Binding-site contacts:
Ligand atom NH2 contacts residue ALA200 of chain 1.B at 3.4 Å (h-bond).
Ligand atom CG contacts residue TRP227 of chain 1.B at 3.7 Å (hydrophobic).
Ligand atom CZ contacts residue GLU94 of chain 1.B at 3.8 Å.
Ligand atom NH2 contacts residue CYS231 of chain 1.B at 3.8 Å.
Ligand atom CD contacts residue GLY228 of chain 1.B at 3.8 Å.
Ligand atom O contacts residue TRP227 of chain 1.B at 2.9 Å.
Ligand atom C contacts residue HIS43 of chain 1.B at 3.0 Å.
Ligand atom N contacts residue SER226 of chain 1.B at 3.0 Å (h-bond).
Ligand atom CA contacts residue SER226 of chain 1.B at 3.8 Å.
Ligand atom NH2 contacts residue GLY230 of chain 1.B at 2.8 Å (h-bond).
Ligand atom CD2 contacts residue ILE179 of chain 1.B at 3.7 Å (hydrophobic).
Ligand atom NH1 contacts residue ALA200 of chain 1.B at 3.2 Å (h-bond).
Ligand atom CZ contacts residue ASP199 of chain 1.B at 3.6 Å.
Ligand atom O contacts residue SER205 of chain 1.B at 2.4 Å (h-bond).
Ligand atom CD contacts residue TRP227 of chain 1.B at 3.5 Å (hydrophobic).
Ligand atom N contacts residue SER205 of chain 1.B at 3.5 Å (h-bond).
Ligand atom CB contacts residue SER205 of chain 1.B at 3.0 Å.
Ligand atom NH1 contacts residue ASP199 of chain 1.B at 2.9 Å (salt-bridge).
Ligand atom CZ contacts residue GLY228 of chain 1.B at 3.8 Å.
Ligand atom C contacts residue SER205 of chain 1.B at 2.3 Å.
Ligand atom O contacts residue GLY203 of chain 1.B at 3.6 Å (h-bond).
Ligand atom NH2 contacts residue ASP199 of chain 1.B at 2.8 Å (salt-bridge).
Ligand atom O contacts residue GLY228 of chain 1.B at 2.9 Å (h-bond).
Ligand atom OXT contacts residue HIS43 of chain 1.B at 2.1 Å (h-bond).
Ligand atom CZ contacts residue ALA200 of chain 1.B at 3.4 Å (hydrophobic).
Ligand atom CB contacts residue SER226 of chain 1.B at 3.8 Å.
Ligand atom O contacts residue ASP204 of chain 1.B at 3.8 Å.
Ligand atom CA contacts residue SER205 of chain 1.B at 3.0 Å.
Ligand atom OXT contacts residue SER205 of chain 1.B at 2.6 Å (h-bond).
Ligand atom CE1 contacts residue TYR47 of chain 1.B at 3.6 Å (hydrophobic).
Ligand atom NE contacts residue GLY228 of chain 1.B at 3.5 Å (h-bond).
Ligand atom NE contacts residue TRP227 of chain 1.B at 3.8 Å.
Ligand atom C contacts residue GLY228 of chain 1.B at 3.3 Å.
Ligand atom C contacts residue TRP227 of chain 1.B at 3.7 Å (hydrophobic).
Ligand atom NH1 contacts residue GLY238 of chain 1.B at 3.7 Å.
Ligand atom CG contacts residue TYR47 of chain 1.B at 3.6 Å (hydrophobic).
Ligand atom CA contacts residue GLY228 of chain 1.B at 2.7 Å.
Ligand atom CA contacts residue HIS43 of chain 1.B at 3.7 Å.
Ligand atom N contacts residue HIS43 of chain 1.B at 3.4 Å (h-bond).
Ligand atom N contacts residue GLY228 of chain 1.B at 2.8 Å (h-bond).

A small-molecule ligand and the protein it binds are described below.
Small molecule (SMILES): NC(N)=NCCC[C@H](NC(=O)[C@@H]1CCCN1C(=O)[C@@H](N)Cc1ccccc1)C(=O)O

Sequence of chain 1.B:
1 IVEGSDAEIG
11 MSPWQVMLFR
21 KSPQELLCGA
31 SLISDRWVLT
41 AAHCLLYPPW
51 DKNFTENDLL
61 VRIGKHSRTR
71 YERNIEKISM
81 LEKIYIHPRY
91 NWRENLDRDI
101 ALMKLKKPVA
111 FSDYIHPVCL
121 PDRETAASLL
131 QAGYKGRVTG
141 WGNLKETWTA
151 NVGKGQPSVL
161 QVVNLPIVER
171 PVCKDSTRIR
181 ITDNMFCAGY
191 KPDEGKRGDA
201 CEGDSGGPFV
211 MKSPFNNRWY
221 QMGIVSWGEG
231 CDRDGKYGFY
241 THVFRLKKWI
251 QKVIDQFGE